This protein binds this small molecule.
Small molecule (SMILES): Cc1nnc2n1-c1ccccc1N(c1ccc(Cl)cc1)C[C@H]2C

Sequence of chain 1.A:
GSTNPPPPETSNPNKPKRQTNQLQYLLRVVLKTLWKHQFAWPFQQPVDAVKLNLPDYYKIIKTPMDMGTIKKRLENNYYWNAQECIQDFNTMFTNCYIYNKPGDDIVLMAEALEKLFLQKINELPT

Binding-site contacts:
Ligand atom N1 contacts residue ILE106 of chain 1.A at 3.8 Å.
Ligand atom C5 contacts residue MET109 of chain 1.A at 3.6 Å (hydrophobic).
Ligand atom C contacts residue ASN100 of chain 1.A at 3.5 Å.
Ligand atom C5 contacts residue TRP41 of chain 1.A at 3.7 Å (hydrophobic).
Ligand atom C10 contacts residue PRO42 of chain 1.A at 4.0 Å (hydrophobic).
Ligand atom C11 contacts residue PRO42 of chain 1.A at 3.5 Å (hydrophobic).
Ligand atom C15 contacts residue VAL47 of chain 1.A at 4.2 Å (hydrophobic).
Ligand atom C8 contacts residue ILE106 of chain 1.A at 3.8 Å (hydrophobic).
Ligand atom N3 contacts residue ASN100 of chain 1.A at 3.1 Å (h-bond).
Ligand atom CL contacts residue ASP105 of chain 1.A at 3.7 Å.
Ligand atom N2 contacts residue ILE106 of chain 1.A at 3.7 Å.
Ligand atom C16 contacts residue ILE106 of chain 1.A at 3.9 Å (hydrophobic).
Ligand atom C4 contacts residue TRP41 of chain 1.A at 3.9 Å (hydrophobic).
Ligand atom C16 contacts residue ASN100 of chain 1.A at 4.2 Å.
Ligand atom N2 contacts residue ASN100 of chain 1.A at 3.6 Å.
Ligand atom C15 contacts residue ILE106 of chain 1.A at 3.7 Å (hydrophobic).
Ligand atom C11 contacts residue VAL47 of chain 1.A at 4.1 Å (hydrophobic).
Ligand atom CL contacts residue MET109 of chain 1.A at 4.0 Å.
Ligand atom C17 contacts residue PRO42 of chain 1.A at 3.5 Å (hydrophobic).
Ligand atom C13 contacts residue PRO42 of chain 1.A at 4.2 Å (hydrophobic).
Ligand atom C1 contacts residue LEU54 of chain 1.A at 3.9 Å (hydrophobic).
Ligand atom C6 contacts residue MET109 of chain 1.A at 4.0 Å (hydrophobic).
Ligand atom C4 contacts residue PRO42 of chain 1.A at 4.0 Å (hydrophobic).
Ligand atom C17 contacts residue ILE106 of chain 1.A at 4.0 Å (hydrophobic).
Ligand atom C14 contacts residue LEU52 of chain 1.A at 3.9 Å (hydrophobic).
Ligand atom C12 contacts residue LEU52 of chain 1.A at 3.5 Å (hydrophobic).
Ligand atom N contacts residue ILE106 of chain 1.A at 3.9 Å.
Ligand atom C4 contacts residue ILE106 of chain 1.A at 3.5 Å (hydrophobic).
Ligand atom C12 contacts residue PRO42 of chain 1.A at 3.7 Å (hydrophobic).
Ligand atom C contacts residue LEU54 of chain 1.A at 3.6 Å (hydrophobic).
Ligand atom N2 contacts residue CYS96 of chain 1.A at 3.9 Å.
Ligand atom C3 contacts residue ILE106 of chain 1.A at 3.7 Å (hydrophobic).
Ligand atom C contacts residue TYR99 of chain 1.A at 3.5 Å (hydrophobic).
Ligand atom C13 contacts residue LEU52 of chain 1.A at 3.5 Å (hydrophobic).
Ligand atom N3 contacts residue ILE106 of chain 1.A at 3.8 Å.
Ligand atom C11 contacts residue LEU52 of chain 1.A at 3.9 Å (hydrophobic).
Ligand atom C13 contacts residue TRP41 of chain 1.A at 3.8 Å (hydrophobic).
Ligand atom C17 contacts residue VAL47 of chain 1.A at 4.1 Å (hydrophobic).
Ligand atom C5 contacts residue ILE106 of chain 1.A at 4.1 Å (hydrophobic).
Ligand atom C17 contacts residue PHE43 of chain 1.A at 3.7 Å (hydrophobic).